Binding-site contacts:
Ligand atom C2 contacts residue ASN338 of chain 1.B at 2.4 Å.
Ligand atom O7 contacts residue ASN338 of chain 1.B at 4.1 Å.
Ligand atom C5 contacts residue ASN338 of chain 1.B at 3.7 Å.
Ligand atom C7 contacts residue ASN338 of chain 1.B at 4.2 Å.
Ligand atom N2 contacts residue ASN338 of chain 1.B at 3.5 Å (h-bond).
Ligand atom C6 contacts residue ASN338 of chain 1.B at 4.4 Å.
Ligand atom C4 contacts residue ASN338 of chain 1.B at 4.2 Å.
Ligand atom C1 contacts residue ASN338 of chain 1.B at 1.4 Å.
Ligand atom O3 contacts residue ASN338 of chain 1.B at 3.4 Å (h-bond).
Ligand atom O5 contacts residue ASN338 of chain 1.B at 2.4 Å (h-bond).
Ligand atom C3 contacts residue ASN338 of chain 1.B at 3.5 Å.

Sequence of chain 1.B:
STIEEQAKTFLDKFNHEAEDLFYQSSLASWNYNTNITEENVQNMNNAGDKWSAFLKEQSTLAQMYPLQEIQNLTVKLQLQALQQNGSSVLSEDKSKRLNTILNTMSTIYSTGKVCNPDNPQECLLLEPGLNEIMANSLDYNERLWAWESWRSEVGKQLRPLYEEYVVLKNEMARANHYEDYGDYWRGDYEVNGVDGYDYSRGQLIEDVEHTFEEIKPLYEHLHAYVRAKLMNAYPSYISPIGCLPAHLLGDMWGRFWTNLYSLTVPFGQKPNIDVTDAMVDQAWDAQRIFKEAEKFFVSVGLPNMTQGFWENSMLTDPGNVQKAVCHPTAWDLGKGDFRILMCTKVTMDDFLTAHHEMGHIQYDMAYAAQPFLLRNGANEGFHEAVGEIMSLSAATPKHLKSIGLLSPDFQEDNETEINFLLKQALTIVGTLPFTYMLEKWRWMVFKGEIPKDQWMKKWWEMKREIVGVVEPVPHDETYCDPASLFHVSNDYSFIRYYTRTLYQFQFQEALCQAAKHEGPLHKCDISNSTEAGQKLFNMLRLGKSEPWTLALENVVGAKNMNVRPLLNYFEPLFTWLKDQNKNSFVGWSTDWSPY

The small molecule below binds the protein below.
Small molecule (SMILES): CC(=O)N[C@@H]1[C@@H](O)[C@H](O)[C@@H](CO)O[C@H]1O